A protein and the small-molecule ligand that binds it are described below.
Small molecule (SMILES): CC(C)[C@@H]1CC[C@@H](C)C[C@@H]1CN

Sequence of chain 1.B:
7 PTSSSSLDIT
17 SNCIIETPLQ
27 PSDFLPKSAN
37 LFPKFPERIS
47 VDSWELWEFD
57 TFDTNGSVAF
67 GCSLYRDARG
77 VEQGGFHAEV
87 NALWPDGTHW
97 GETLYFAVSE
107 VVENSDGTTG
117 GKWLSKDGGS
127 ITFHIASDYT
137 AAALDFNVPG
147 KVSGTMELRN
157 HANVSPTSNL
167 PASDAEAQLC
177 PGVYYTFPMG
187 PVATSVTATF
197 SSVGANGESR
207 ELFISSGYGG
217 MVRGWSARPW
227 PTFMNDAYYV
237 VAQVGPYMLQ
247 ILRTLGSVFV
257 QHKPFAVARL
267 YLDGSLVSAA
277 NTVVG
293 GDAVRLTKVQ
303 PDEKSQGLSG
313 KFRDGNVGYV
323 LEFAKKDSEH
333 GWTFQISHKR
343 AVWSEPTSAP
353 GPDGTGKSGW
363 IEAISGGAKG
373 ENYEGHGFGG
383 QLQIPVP

Binding-site contacts:
Ligand atom C5 contacts residue LEU248 of chain 1.B at 4.2 Å (hydrophobic).
Ligand atom C5 contacts residue ALA233 of chain 1.B at 4.2 Å (hydrophobic).
Ligand atom N12 contacts residue TYR71 of chain 1.B at 3.6 Å (h-bond).
Ligand atom C9 contacts residue ALA233 of chain 1.B at 4.3 Å (hydrophobic).
Ligand atom C10 contacts residue LEU248 of chain 1.B at 4.4 Å (hydrophobic).
Ligand atom C7 contacts residue GLN383 of chain 1.B at 4.4 Å.
Ligand atom C3 contacts residue LEU248 of chain 1.B at 4.3 Å (hydrophobic).
Ligand atom C10 contacts residue TRP226 of chain 1.B at 3.9 Å (hydrophobic).
Ligand atom C4 contacts residue LEU248 of chain 1.B at 4.2 Å (hydrophobic).
Ligand atom C9 contacts residue TRP226 of chain 1.B at 4.0 Å (hydrophobic).
Ligand atom C11 contacts residue TYR181 of chain 1.B at 3.5 Å (hydrophobic).
Ligand atom C7 contacts residue GLY382 of chain 1.B at 3.8 Å.
Ligand atom C9 contacts residue MET230 of chain 1.B at 4.0 Å (hydrophobic).
Ligand atom N12 contacts residue TYR181 of chain 1.B at 3.2 Å (h-bond).
Ligand atom C6 contacts residue TRP226 of chain 1.B at 4.1 Å (hydrophobic).
Ligand atom C1 contacts residue ALA233 of chain 1.B at 4.1 Å (hydrophobic).
Ligand atom C6 contacts residue ALA233 of chain 1.B at 4.1 Å (hydrophobic).
Ligand atom C7 contacts residue TYR235 of chain 1.B at 4.2 Å (hydrophobic).
Ligand atom C11 contacts residue TRP226 of chain 1.B at 4.0 Å (hydrophobic).
Ligand atom N12 contacts residue GLU54 of chain 1.B at 3.6 Å (salt-bridge).
Ligand atom C4 contacts residue TYR181 of chain 1.B at 3.4 Å (hydrophobic).
Ligand atom N12 contacts residue LEU52 of chain 1.B at 4.0 Å.
Ligand atom C11 contacts residue TYR71 of chain 1.B at 3.7 Å (hydrophobic).
Ligand atom C9 contacts residue THR250 of chain 1.B at 4.5 Å.
Ligand atom C3 contacts residue TYR181 of chain 1.B at 4.0 Å (hydrophobic).
Ligand atom C1 contacts residue LEU384 of chain 1.B at 3.8 Å (hydrophobic).
Ligand atom C10 contacts residue TYR181 of chain 1.B at 3.9 Å (hydrophobic).
Ligand atom C8 contacts residue TRP226 of chain 1.B at 3.7 Å (hydrophobic).
Ligand atom C3 contacts residue TYR235 of chain 1.B at 3.9 Å (hydrophobic).
Ligand atom C6 contacts residue LEU384 of chain 1.B at 3.5 Å (hydrophobic).